Sequence of chain 1.C:
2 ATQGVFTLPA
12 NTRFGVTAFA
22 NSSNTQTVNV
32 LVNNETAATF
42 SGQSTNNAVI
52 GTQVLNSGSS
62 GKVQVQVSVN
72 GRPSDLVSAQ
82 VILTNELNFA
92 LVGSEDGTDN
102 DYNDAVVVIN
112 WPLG

Sequence of chain 1.D:
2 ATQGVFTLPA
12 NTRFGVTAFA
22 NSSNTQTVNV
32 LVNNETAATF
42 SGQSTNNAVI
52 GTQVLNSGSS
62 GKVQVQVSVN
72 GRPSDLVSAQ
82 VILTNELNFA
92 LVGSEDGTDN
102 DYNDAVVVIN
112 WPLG

Binding-site contacts:
Ligand atom C2 contacts residue ASP97 of chain 1.C at 3.5 Å.
Ligand atom C6 contacts residue GLY115 of chain 1.D at 3.8 Å.
Ligand atom C2 contacts residue CA1 of chain 1.K at 3.2 Å.
Ligand atom C1 contacts residue SER23 of chain 1.C at 3.4 Å.
Ligand atom O4 contacts residue CA1 of chain 1.L at 2.5 Å.
Ligand atom C3 contacts residue CA1 of chain 1.L at 3.3 Å.
Ligand atom O2 contacts residue ASP100 of chain 1.C at 3.5 Å (salt-bridge).
Ligand atom O2 contacts residue GLY98 of chain 1.C at 4.0 Å.
Ligand atom CM contacts residue SER24 of chain 1.C at 3.3 Å.
Ligand atom O4 contacts residue SER23 of chain 1.C at 3.5 Å.
Ligand atom O3 contacts residue ASP100 of chain 1.C at 2.7 Å (salt-bridge).
Ligand atom C5 contacts residue GLY115 of chain 1.D at 4.1 Å.
Ligand atom C4 contacts residue CA1 of chain 1.L at 3.4 Å.
Ligand atom C3 contacts residue CA1 of chain 1.K at 3.3 Å.
Ligand atom O4 contacts residue ASP105 of chain 1.C at 3.9 Å.
Ligand atom C3 contacts residue ASP105 of chain 1.C at 3.7 Å.
Ligand atom O2 contacts residue GLU96 of chain 1.C at 3.4 Å (salt-bridge).
Ligand atom O5 contacts residue SER23 of chain 1.C at 3.5 Å (h-bond).
Ligand atom O4 contacts residue GLY115 of chain 1.D at 2.5 Å (h-bond).
Ligand atom O5 contacts residue SER24 of chain 1.C at 3.0 Å (h-bond).
Ligand atom O3 contacts residue CA1 of chain 1.L at 2.4 Å.
Ligand atom C1 contacts residue ASN25 of chain 1.C at 4.1 Å.
Ligand atom O3 contacts residue CA1 of chain 1.K at 2.5 Å.
Ligand atom C1 contacts residue SER24 of chain 1.C at 3.9 Å.
Ligand atom CM contacts residue ASN25 of chain 1.C at 3.8 Å.
Ligand atom C6 contacts residue SER24 of chain 1.C at 3.7 Å.
Ligand atom C2 contacts residue CA1 of chain 1.L at 3.7 Å.
Ligand atom C2 contacts residue ASP105 of chain 1.C at 3.1 Å.
Ligand atom C5 contacts residue SER24 of chain 1.C at 3.8 Å.
Ligand atom O2 contacts residue ASP105 of chain 1.C at 3.1 Å (salt-bridge).
Ligand atom C4 contacts residue ASP100 of chain 1.C at 4.0 Å.
Ligand atom C2 contacts residue SER23 of chain 1.C at 3.7 Å.
Ligand atom O4 contacts residue ASN22 of chain 1.C at 3.1 Å (h-bond).
Ligand atom C4 contacts residue GLY115 of chain 1.D at 3.3 Å.
Ligand atom O3 contacts residue ASP105 of chain 1.C at 3.1 Å (salt-bridge).
Ligand atom O3 contacts residue ASP102 of chain 1.C at 2.8 Å (salt-bridge).
Ligand atom C1 contacts residue ASP97 of chain 1.C at 3.7 Å.
Ligand atom C3 contacts residue ASP100 of chain 1.C at 3.2 Å.
Ligand atom O2 contacts residue ASP97 of chain 1.C at 2.7 Å (salt-bridge).
Ligand atom O2 contacts residue CA1 of chain 1.K at 2.4 Å.

A protein and the small-molecule ligand that binds it are described below.
Small molecule (SMILES): CO[C@@H]1O[C@@H](C)[C@@H](O)[C@@H](O)[C@@H]1O